Sequence of chain 40.B:
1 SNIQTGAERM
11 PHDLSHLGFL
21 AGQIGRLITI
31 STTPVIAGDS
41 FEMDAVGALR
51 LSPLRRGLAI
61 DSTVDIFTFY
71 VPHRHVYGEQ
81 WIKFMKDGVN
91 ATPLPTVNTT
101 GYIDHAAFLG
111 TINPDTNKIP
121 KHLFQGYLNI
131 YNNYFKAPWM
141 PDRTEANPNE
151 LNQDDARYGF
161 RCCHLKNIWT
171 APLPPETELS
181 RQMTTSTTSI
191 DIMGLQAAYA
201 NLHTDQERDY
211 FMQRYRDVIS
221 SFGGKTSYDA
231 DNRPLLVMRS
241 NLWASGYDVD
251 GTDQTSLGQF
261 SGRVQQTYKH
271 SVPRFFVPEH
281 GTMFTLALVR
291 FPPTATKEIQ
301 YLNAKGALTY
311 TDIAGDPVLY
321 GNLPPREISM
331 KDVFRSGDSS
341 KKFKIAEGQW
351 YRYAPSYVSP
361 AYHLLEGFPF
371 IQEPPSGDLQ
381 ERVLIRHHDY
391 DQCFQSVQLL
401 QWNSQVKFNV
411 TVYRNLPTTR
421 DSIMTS

Binding-site contacts:
Ligand atom O5' contacts residue ARG28 of chain 59.D at 3.1 Å (salt-bridge).
Ligand atom O3' contacts residue TYR31 of chain 59.D at 3.2 Å (h-bond).
Ligand atom N7 contacts residue GLY26 of chain 59.D at 2.7 Å.
Ligand atom P contacts residue TYR31 of chain 59.D at 3.5 Å.
Ligand atom O4' contacts residue GLY6 of chain 40.B at 2.9 Å.
Ligand atom N9 contacts residue ALA27 of chain 59.D at 3.1 Å.
Ligand atom P contacts residue GLU207 of chain 59.B at 3.4 Å.
Ligand atom O5' contacts residue ARG420 of chain 60.B at 2.9 Å (salt-bridge).
Ligand atom C6 contacts residue ALA7 of chain 40.B at 2.7 Å (hydrophobic).
Ligand atom OP2 contacts residue GLU207 of chain 59.B at 2.0 Å (salt-bridge).
Ligand atom C5' contacts residue TYR31 of chain 59.D at 3.0 Å (hydrophobic).
Ligand atom N6 contacts residue ALA27 of chain 59.D at 3.2 Å (h-bond).
Ligand atom OP1 contacts residue ARG420 of chain 60.B at 2.4 Å (salt-bridge).
Ligand atom P contacts residue ARG420 of chain 60.B at 2.5 Å.
Ligand atom C4' contacts residue GLY6 of chain 40.B at 3.1 Å.
Ligand atom C5' contacts residue THR5 of chain 40.B at 3.1 Å.
Ligand atom OP1 contacts residue PHE211 of chain 59.B at 2.1 Å.
Ligand atom N7 contacts residue ALA27 of chain 59.D at 1.6 Å.
Ligand atom C8 contacts residue ALA27 of chain 59.D at 2.0 Å (hydrophobic).
Ligand atom C5 contacts residue ALA7 of chain 40.B at 2.7 Å (hydrophobic).
Ligand atom C3' contacts residue GLY6 of chain 40.B at 3.2 Å.
Ligand atom C4' contacts residue ARG420 of chain 60.B at 3.4 Å.
Ligand atom N6 contacts residue ASP217 of chain 59.B at 2.8 Å (salt-bridge).
Ligand atom N6 contacts residue GLY26 of chain 59.D at 3.1 Å.
Ligand atom OP1 contacts residue THR418 of chain 60.B at 3.2 Å.
Ligand atom C1' contacts residue GLY6 of chain 40.B at 2.9 Å.
Ligand atom C4' contacts residue THR5 of chain 40.B at 2.6 Å.
Ligand atom OP1 contacts residue ARG28 of chain 59.D at 2.7 Å (salt-bridge).
Ligand atom O3' contacts residue ARG420 of chain 60.B at 1.7 Å (salt-bridge).
Ligand atom O4' contacts residue ARG420 of chain 60.B at 3.2 Å (salt-bridge).
Ligand atom C5 contacts residue ALA27 of chain 59.D at 2.9 Å (hydrophobic).
Ligand atom P contacts residue ARG28 of chain 59.D at 3.4 Å.
Ligand atom O3' contacts residue THR5 of chain 40.B at 3.1 Å (h-bond).
Ligand atom C8 contacts residue ARG28 of chain 59.D at 3.1 Å.
Ligand atom C3' contacts residue THR5 of chain 40.B at 3.2 Å.
Ligand atom O3' contacts residue GLY6 of chain 40.B at 2.3 Å (h-bond).
Ligand atom C5' contacts residue ARG28 of chain 59.D at 2.8 Å.
Ligand atom C5 contacts residue GLY26 of chain 59.D at 3.5 Å.
Ligand atom O5' contacts residue TYR31 of chain 59.D at 2.2 Å (h-bond).
Ligand atom OP2 contacts residue ARG420 of chain 60.B at 3.4 Å (salt-bridge).

This small molecule binds to this protein.
Small molecule (SMILES): Nc1ccn([C@H]2C[C@H](O)[C@@H](CO[P](=O)(O)O[C@H]3C[C@H](n4cnc5c(N)ncnc54)O[C@@H]3CO[P](=O)(O)O[C@H]3C[C@H](n4cnc5c(N)ncnc54)O[C@@H]3CO[P](=O)(O)O[C@H]3C[C@H](n4cnc5c(N)ncnc54)O[C@@H]3COP(=O)(O)O)O2)c(=O)n1

Sequence of chain 59.B:
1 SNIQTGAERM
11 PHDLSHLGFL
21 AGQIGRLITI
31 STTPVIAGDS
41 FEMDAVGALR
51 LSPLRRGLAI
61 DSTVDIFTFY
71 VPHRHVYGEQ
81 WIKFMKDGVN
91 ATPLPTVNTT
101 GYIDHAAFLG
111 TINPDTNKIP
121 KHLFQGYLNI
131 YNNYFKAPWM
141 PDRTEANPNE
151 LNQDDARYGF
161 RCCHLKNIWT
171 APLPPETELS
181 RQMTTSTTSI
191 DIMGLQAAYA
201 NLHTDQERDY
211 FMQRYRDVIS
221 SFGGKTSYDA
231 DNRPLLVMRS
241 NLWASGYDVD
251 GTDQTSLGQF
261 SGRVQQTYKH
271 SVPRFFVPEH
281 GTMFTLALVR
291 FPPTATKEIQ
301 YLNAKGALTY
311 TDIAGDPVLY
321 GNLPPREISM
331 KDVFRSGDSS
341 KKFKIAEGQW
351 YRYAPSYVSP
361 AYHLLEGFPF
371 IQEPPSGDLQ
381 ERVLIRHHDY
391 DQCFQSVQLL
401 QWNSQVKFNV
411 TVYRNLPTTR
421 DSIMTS

Sequence of chain 59.D:
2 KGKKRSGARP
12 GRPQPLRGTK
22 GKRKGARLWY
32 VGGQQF

Sequence of chain 60.B:
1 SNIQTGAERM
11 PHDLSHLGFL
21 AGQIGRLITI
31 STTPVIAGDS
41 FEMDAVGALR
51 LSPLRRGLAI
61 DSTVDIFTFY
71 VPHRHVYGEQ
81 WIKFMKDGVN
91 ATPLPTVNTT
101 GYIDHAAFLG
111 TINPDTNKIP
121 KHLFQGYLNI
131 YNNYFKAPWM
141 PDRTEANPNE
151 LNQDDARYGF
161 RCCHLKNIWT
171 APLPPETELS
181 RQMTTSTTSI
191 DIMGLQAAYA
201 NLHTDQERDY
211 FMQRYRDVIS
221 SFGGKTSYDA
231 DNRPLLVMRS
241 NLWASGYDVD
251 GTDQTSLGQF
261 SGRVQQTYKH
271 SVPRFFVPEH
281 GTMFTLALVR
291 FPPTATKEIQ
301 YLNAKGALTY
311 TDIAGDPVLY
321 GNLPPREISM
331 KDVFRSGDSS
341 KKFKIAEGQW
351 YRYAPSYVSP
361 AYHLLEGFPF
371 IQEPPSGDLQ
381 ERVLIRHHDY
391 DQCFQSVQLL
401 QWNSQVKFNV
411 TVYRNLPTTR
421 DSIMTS